Binding-site contacts:
Ligand atom C7 contacts residue ASN1134 of chain 1.A at 3.9 Å.
Ligand atom C2 contacts residue ASN1134 of chain 1.A at 2.5 Å.
Ligand atom N2 contacts residue ASN1134 of chain 1.A at 2.9 Å (h-bond).
Ligand atom C1 contacts residue ASN1134 of chain 1.A at 1.4 Å.
Ligand atom O7 contacts residue ASN1134 of chain 1.A at 4.5 Å.
Ligand atom O5 contacts residue ASN1134 of chain 1.A at 2.4 Å (h-bond).
Ligand atom C3 contacts residue ASN1134 of chain 1.A at 3.8 Å.
Ligand atom C4 contacts residue ASN1134 of chain 1.A at 4.2 Å.
Ligand atom C5 contacts residue ASN1134 of chain 1.A at 3.7 Å.

The protein below binds the small molecule below.
Small molecule (SMILES): CC(=O)N[C@@H]1[C@@H](O)[C@H](O)[C@@H](CO)O[C@H]1O

Sequence of chain 1.A:
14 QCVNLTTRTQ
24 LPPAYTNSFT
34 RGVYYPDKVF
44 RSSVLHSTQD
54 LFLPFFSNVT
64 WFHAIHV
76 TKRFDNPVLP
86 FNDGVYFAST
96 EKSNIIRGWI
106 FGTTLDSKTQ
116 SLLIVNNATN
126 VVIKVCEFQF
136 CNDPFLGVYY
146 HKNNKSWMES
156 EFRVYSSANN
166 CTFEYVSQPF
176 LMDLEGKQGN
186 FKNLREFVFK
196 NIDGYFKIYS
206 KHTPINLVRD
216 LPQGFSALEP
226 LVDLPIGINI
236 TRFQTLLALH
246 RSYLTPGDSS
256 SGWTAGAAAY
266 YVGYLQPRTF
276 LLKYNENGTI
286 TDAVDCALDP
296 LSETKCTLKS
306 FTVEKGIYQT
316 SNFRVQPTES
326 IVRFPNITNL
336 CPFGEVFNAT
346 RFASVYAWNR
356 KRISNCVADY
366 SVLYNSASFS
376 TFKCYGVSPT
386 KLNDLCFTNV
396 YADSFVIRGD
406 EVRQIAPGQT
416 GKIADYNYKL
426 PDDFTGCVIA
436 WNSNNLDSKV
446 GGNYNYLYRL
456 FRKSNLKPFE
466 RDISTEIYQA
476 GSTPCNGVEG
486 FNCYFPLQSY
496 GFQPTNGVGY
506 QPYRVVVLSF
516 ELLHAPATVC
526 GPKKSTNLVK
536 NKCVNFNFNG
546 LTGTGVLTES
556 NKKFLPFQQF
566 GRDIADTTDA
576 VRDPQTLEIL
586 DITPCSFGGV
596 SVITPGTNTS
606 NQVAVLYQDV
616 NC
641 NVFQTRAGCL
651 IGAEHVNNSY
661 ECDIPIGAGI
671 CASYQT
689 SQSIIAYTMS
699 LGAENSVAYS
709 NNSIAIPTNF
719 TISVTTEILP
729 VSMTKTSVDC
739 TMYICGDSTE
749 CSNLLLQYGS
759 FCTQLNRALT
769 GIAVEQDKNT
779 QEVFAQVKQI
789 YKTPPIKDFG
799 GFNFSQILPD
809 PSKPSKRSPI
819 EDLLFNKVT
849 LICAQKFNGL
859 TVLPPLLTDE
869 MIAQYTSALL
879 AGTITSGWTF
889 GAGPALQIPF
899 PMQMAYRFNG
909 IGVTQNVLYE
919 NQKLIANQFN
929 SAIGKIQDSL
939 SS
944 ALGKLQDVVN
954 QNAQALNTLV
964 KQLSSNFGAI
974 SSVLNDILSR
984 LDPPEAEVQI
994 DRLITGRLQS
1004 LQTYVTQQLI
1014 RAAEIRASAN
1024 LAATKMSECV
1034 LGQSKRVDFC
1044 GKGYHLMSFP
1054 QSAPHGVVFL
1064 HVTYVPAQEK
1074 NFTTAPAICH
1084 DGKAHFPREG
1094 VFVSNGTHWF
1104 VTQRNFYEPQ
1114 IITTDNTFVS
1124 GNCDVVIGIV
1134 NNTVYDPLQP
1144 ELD